Binding-site contacts:
Ligand atom C21 contacts residue ALA39 of chain 1.A at 3.3 Å (hydrophobic).
Ligand atom C17 contacts residue GLN196 of chain 1.A at 3.1 Å.
Ligand atom C12 contacts residue TYR36 of chain 1.A at 3.5 Å (hydrophobic).
Ligand atom N19 contacts residue GLY38 of chain 1.A at 3.4 Å (h-bond).
Ligand atom C7 contacts residue ASN124 of chain 1.A at 3.6 Å.
Ligand atom O64 contacts residue HIS50 of chain 1.A at 2.8 Å (h-bond).
Ligand atom C9 contacts residue GLN174 of chain 1.A at 3.5 Å.
Ligand atom C11 contacts residue TYR36 of chain 1.A at 3.5 Å (hydrophobic).
Ligand atom C6 contacts residue GLY38 of chain 1.A at 3.5 Å.
Ligand atom N16 contacts residue TYR170 of chain 1.A at 2.9 Å (h-bond).
Ligand atom O23 contacts residue ALA39 of chain 1.A at 2.8 Å.
Ligand atom O29 contacts residue GLY49 of chain 1.A at 3.4 Å (h-bond).
Ligand atom O18 contacts residue ASP80 of chain 1.A at 3.6 Å (salt-bridge).
Ligand atom C12 contacts residue ASP177 of chain 1.A at 3.8 Å.
Ligand atom O13 contacts residue TYR36 of chain 1.A at 2.7 Å (h-bond).
Ligand atom C10 contacts residue GLN174 of chain 1.A at 2.9 Å.
Ligand atom O29 contacts residue HIS50 of chain 1.A at 3.2 Å.
Ligand atom N5 contacts residue GLY38 of chain 1.A at 3.5 Å (h-bond).
Ligand atom C12 contacts residue GLN174 of chain 1.A at 3.6 Å.
Ligand atom C8 contacts residue THR75 of chain 1.A at 3.8 Å.
Ligand atom C15 contacts residue GLN174 of chain 1.A at 3.5 Å.
Ligand atom O31 contacts residue PRO53 of chain 1.A at 3.7 Å.
Ligand atom O18 contacts residue GLN196 of chain 1.A at 2.6 Å (h-bond).
Ligand atom O32 contacts residue ASP195 of chain 1.A at 2.7 Å (salt-bridge).
Ligand atom C14 contacts residue TYR170 of chain 1.A at 3.5 Å (hydrophobic).
Ligand atom C12 contacts residue LEU70 of chain 1.A at 3.2 Å (hydrophobic).
Ligand atom C15 contacts residue GLN196 of chain 1.A at 3.1 Å.
Ligand atom C2 contacts residue HIS50 of chain 1.A at 3.8 Å.
Ligand atom O13 contacts residue LEU70 of chain 1.A at 2.6 Å.
Ligand atom N16 contacts residue ASP80 of chain 1.A at 2.7 Å (salt-bridge).
Ligand atom N16 contacts residue GLN174 of chain 1.A at 2.9 Å (h-bond).
Ligand atom O22 contacts residue ALA39 of chain 1.A at 3.4 Å.
Ligand atom C7 contacts residue LEU70 of chain 1.A at 3.1 Å (hydrophobic).
Ligand atom N16 contacts residue GLN196 of chain 1.A at 3.1 Å (h-bond).
Ligand atom O31 contacts residue CYS37 of chain 1.A at 3.8 Å.
Ligand atom O23 contacts residue ASP40 of chain 1.A at 2.5 Å (salt-bridge).
Ligand atom C11 contacts residue GLN174 of chain 1.A at 3.0 Å.
Ligand atom C21 contacts residue ASP40 of chain 1.A at 3.6 Å.
Ligand atom O13 contacts residue ASP177 of chain 1.A at 3.3 Å.
Ligand atom O28 contacts residue GLY38 of chain 1.A at 2.4 Å (h-bond).

Sequence of chain 1.A:
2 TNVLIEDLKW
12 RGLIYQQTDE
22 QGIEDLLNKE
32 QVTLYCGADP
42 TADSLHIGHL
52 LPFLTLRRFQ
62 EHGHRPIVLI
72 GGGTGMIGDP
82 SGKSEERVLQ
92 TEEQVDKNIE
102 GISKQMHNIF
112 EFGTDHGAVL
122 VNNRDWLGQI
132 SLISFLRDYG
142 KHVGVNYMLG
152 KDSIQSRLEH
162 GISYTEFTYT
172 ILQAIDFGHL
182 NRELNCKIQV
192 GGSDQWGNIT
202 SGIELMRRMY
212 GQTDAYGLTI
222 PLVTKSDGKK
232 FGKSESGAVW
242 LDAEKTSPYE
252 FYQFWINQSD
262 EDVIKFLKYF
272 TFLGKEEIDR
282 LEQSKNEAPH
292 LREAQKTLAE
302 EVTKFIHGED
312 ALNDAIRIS

A small-molecule ligand and the protein it binds are described below.
Small molecule (SMILES): N[C@@H](Cc1ccc(O)cc1)C(=O)N[C@H](C(=O)O)[C@H]1[C@H](O)[C@]2(O)CO[C@@H]([C@@H]2O)N1O